Sequence of chain 1.A:
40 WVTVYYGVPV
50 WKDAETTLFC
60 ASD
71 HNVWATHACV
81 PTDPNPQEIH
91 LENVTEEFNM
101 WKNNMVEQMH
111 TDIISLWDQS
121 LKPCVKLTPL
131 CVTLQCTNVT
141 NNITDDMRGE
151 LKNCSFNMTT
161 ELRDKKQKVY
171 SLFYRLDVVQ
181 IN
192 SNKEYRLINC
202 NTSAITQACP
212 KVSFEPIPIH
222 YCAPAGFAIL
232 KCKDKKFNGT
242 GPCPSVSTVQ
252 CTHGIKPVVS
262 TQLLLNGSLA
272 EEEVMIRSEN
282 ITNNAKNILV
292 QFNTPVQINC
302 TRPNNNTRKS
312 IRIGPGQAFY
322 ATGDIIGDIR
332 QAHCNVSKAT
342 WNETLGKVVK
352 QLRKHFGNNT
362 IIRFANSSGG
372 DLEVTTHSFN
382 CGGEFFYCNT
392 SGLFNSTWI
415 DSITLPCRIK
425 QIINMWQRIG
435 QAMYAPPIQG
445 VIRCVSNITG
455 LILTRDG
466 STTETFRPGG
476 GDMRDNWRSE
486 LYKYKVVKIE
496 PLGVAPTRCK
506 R

Binding-site contacts:
Ligand atom C1 contacts residue ASN451 of chain 1.A at 1.4 Å.
Ligand atom O7 contacts residue ASN267 of chain 1.A at 4.2 Å.
Ligand atom N2 contacts residue ASN451 of chain 1.A at 2.8 Å (h-bond).
Ligand atom O7 contacts residue NAG1 of chain 1.G at 4.2 Å.
Ligand atom C2 contacts residue ASN451 of chain 1.A at 2.3 Å.
Ligand atom C7 contacts residue ASN267 of chain 1.A at 4.4 Å.
Ligand atom O7 contacts residue ASN451 of chain 1.A at 3.8 Å.
Ligand atom C6 contacts residue PRO296 of chain 1.A at 4.4 Å (hydrophobic).
Ligand atom C8 contacts residue VAL449 of chain 1.A at 3.7 Å (hydrophobic).
Ligand atom C7 contacts residue ASN451 of chain 1.A at 3.5 Å.
Ligand atom C7 contacts residue NAG1 of chain 1.G at 4.5 Å.
Ligand atom C1 contacts residue PRO296 of chain 1.A at 4.1 Å (hydrophobic).
Ligand atom C4 contacts residue ASN451 of chain 1.A at 4.2 Å.
Ligand atom O6 contacts residue LEU270 of chain 1.A at 4.1 Å.
Ligand atom C8 contacts residue SER450 of chain 1.A at 4.1 Å.
Ligand atom C8 contacts residue ASN451 of chain 1.A at 4.2 Å.
Ligand atom O5 contacts residue PRO296 of chain 1.A at 3.8 Å.
Ligand atom C8 contacts residue NAG1 of chain 1.G at 3.7 Å.
Ligand atom O5 contacts residue ASN451 of chain 1.A at 2.4 Å (h-bond).
Ligand atom C5 contacts residue ASN451 of chain 1.A at 3.6 Å.
Ligand atom C5 contacts residue PRO296 of chain 1.A at 4.3 Å (hydrophobic).
Ligand atom C3 contacts residue ASN451 of chain 1.A at 3.6 Å.
Ligand atom C8 contacts residue ASN267 of chain 1.A at 4.2 Å.

This protein binds this small molecule.
Small molecule (SMILES): CC(=O)N[C@H]1[C@H](O[C@H]2[C@H](O)[C@@H](NC(C)=O)CO[C@@H]2CO)O[C@H](CO)[C@@H](O)[C@@H]1O